The small molecule below binds the protein below.
Small molecule (SMILES): C[C@H](CCC(=O)O)[C@H]1CC[C@H]2[C@@H]3CC[C@@H]4C[C@H](O)CC[C@]4(C)[C@H]3CC[C@]12C

Binding-site contacts:
Ligand atom C7 contacts residue TRP77 of chain 1.D at 4.3 Å (hydrophobic).
Ligand atom C8 contacts residue TRP77 of chain 1.D at 4.3 Å (hydrophobic).
Ligand atom C18 contacts residue PHE139 of chain 1.D at 4.2 Å (hydrophobic).
Ligand atom C23 contacts residue ILE82 of chain 1.D at 4.2 Å (hydrophobic).
Ligand atom C3 contacts residue TRP77 of chain 1.D at 3.9 Å (hydrophobic).
Ligand atom C21 contacts residue SER80 of chain 1.D at 3.8 Å.
Ligand atom C4 contacts residue TRP77 of chain 1.D at 4.0 Å (hydrophobic).
Ligand atom C19 contacts residue PHE139 of chain 1.D at 3.6 Å (hydrophobic).
Ligand atom C6 contacts residue MET137 of chain 1.D at 4.0 Å (hydrophobic).
Ligand atom C7 contacts residue TYR231 of chain 1.D at 3.8 Å (hydrophobic).
Ligand atom C4 contacts residue PHE133 of chain 1.D at 4.0 Å (hydrophobic).
Ligand atom C12 contacts residue TRP77 of chain 1.D at 3.6 Å (hydrophobic).
Ligand atom C14 contacts residue TRP77 of chain 1.D at 3.7 Å (hydrophobic).
Ligand atom C2 contacts residue TRP77 of chain 1.D at 3.8 Å (hydrophobic).
Ligand atom C20 contacts residue TYR238 of chain 1.D at 4.0 Å (hydrophobic).
Ligand atom C17 contacts residue TRP77 of chain 1.D at 3.9 Å (hydrophobic).
Ligand atom C18 contacts residue TYR238 of chain 1.D at 3.5 Å (hydrophobic).
Ligand atom O1B contacts residue TRP77 of chain 1.D at 3.4 Å.
Ligand atom C23 contacts residue TRP72 of chain 1.D at 3.9 Å (hydrophobic).
Ligand atom C13 contacts residue TRP77 of chain 1.D at 4.0 Å (hydrophobic).
Ligand atom O4 contacts residue ILE82 of chain 1.D at 4.2 Å.
Ligand atom C9 contacts residue TRP77 of chain 1.D at 4.0 Å (hydrophobic).
Ligand atom C5 contacts residue PHE133 of chain 1.D at 3.9 Å (hydrophobic).
Ligand atom O1B contacts residue HIS99 of chain 1.D at 3.0 Å (h-bond).
Ligand atom C12 contacts residue PHE18 of chain 1.D at 3.9 Å (hydrophobic).
Ligand atom C3 contacts residue HIS99 of chain 1.D at 3.9 Å.
Ligand atom C2 contacts residue HIS99 of chain 1.D at 3.9 Å.
Ligand atom C5 contacts residue TRP134 of chain 1.D at 3.8 Å (hydrophobic).
Ligand atom C4 contacts residue TYR231 of chain 1.D at 4.2 Å (hydrophobic).
Ligand atom C22 contacts residue TYR238 of chain 1.D at 4.1 Å (hydrophobic).
Ligand atom C6 contacts residue PHE133 of chain 1.D at 3.6 Å (hydrophobic).
Ligand atom O4 contacts residue TRP72 of chain 1.D at 3.9 Å.
Ligand atom O4A contacts residue TRP72 of chain 1.D at 3.2 Å.
Ligand atom C19 contacts residue PRO14 of chain 1.D at 3.8 Å (hydrophobic).
Ligand atom C1 contacts residue PRO14 of chain 1.D at 4.2 Å (hydrophobic).
Ligand atom C24 contacts residue TRP72 of chain 1.D at 3.5 Å (hydrophobic).
Ligand atom C24 contacts residue ILE82 of chain 1.D at 3.7 Å (hydrophobic).
Ligand atom O4A contacts residue ILE82 of chain 1.D at 3.3 Å.
Ligand atom C6 contacts residue TYR231 of chain 1.D at 4.2 Å (hydrophobic).
Ligand atom C11 contacts residue PHE18 of chain 1.D at 3.6 Å (hydrophobic).

Sequence of chain 1.D:
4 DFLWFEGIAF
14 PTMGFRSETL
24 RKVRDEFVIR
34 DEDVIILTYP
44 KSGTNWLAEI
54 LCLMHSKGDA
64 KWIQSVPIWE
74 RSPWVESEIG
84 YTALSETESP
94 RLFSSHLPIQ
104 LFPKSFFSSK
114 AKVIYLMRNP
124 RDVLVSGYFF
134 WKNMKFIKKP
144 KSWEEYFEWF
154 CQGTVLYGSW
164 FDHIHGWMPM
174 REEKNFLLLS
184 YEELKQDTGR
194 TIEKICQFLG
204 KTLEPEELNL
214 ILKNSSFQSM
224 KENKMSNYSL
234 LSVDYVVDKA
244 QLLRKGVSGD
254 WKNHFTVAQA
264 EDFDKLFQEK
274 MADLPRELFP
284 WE